The protein below binds the small molecule below.
Small molecule (SMILES): CC(=O)N[C@H]1[C@H](O[C@H]2[C@H](O)[C@@H](NC(C)=O)CO[C@@H]2CO)O[C@H](CO)[C@@H](O)[C@@H]1O

Sequence of chain 1.A:
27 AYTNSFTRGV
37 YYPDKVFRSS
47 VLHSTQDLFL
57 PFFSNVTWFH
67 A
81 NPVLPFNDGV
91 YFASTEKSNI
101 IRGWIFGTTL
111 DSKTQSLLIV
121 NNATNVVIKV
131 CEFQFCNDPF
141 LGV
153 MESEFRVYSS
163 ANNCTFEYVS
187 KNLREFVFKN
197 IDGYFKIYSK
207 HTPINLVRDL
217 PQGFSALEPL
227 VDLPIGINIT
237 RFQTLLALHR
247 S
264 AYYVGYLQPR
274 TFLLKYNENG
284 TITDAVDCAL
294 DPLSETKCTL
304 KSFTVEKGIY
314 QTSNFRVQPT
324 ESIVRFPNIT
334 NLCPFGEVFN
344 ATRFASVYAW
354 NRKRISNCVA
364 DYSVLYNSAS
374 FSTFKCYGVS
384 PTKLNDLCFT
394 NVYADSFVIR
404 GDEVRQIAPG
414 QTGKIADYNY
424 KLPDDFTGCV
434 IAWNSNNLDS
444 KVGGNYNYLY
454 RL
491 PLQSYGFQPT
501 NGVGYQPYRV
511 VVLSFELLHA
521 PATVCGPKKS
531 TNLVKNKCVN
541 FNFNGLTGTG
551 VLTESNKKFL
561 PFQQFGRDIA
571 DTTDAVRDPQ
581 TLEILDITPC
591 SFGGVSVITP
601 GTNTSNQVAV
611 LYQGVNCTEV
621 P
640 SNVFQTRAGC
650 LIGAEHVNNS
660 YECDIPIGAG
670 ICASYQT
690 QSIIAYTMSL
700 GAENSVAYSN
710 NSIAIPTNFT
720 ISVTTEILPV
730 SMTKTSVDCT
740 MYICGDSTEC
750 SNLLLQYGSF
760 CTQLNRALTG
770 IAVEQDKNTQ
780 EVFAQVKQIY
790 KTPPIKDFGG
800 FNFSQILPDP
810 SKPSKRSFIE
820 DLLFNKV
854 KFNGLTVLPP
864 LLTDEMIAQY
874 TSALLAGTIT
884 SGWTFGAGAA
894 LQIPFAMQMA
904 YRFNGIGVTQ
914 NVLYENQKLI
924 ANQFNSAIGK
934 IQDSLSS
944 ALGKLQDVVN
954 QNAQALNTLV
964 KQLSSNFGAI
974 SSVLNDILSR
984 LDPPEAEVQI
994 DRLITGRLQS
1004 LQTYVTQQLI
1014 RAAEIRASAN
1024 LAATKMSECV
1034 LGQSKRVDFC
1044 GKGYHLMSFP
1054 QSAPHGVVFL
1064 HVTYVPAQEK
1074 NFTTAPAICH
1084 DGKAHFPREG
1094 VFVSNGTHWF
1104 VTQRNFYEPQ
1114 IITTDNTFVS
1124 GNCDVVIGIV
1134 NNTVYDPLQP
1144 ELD

Binding-site contacts:
Ligand atom C2 contacts residue ASN1134 of chain 1.A at 2.4 Å.
Ligand atom C7 contacts residue ASN1134 of chain 1.A at 3.6 Å.
Ligand atom C3 contacts residue ASN1134 of chain 1.A at 3.8 Å.
Ligand atom N2 contacts residue ASN1134 of chain 1.A at 2.9 Å (h-bond).
Ligand atom C1 contacts residue ASN1134 of chain 1.A at 1.4 Å.
Ligand atom O7 contacts residue ASN1134 of chain 1.A at 3.8 Å.
Ligand atom C5 contacts residue ASN1134 of chain 1.A at 3.6 Å.
Ligand atom C4 contacts residue ASN1134 of chain 1.A at 4.2 Å.
Ligand atom O5 contacts residue ASN1134 of chain 1.A at 2.3 Å (h-bond).